Binding-site contacts:
Ligand atom C12 contacts residue PHE124 of chain 1.A at 3.7 Å (hydrophobic).
Ligand atom N1 contacts residue GLY246 of chain 1.A at 3.1 Å (h-bond).
Ligand atom O18 contacts residue TRP131 of chain 1.A at 3.6 Å.
Ligand atom O18 contacts residue ILE126 of chain 1.A at 3.6 Å.
Ligand atom C35 contacts residue GLN89 of chain 1.A at 3.6 Å.
Ligand atom C75 contacts residue VAL85 of chain 1.A at 3.5 Å (hydrophobic).
Ligand atom C45 contacts residue ARG251 of chain 1.A at 3.5 Å.
Ligand atom C67 contacts residue PRO86 of chain 1.A at 3.5 Å (hydrophobic).
Ligand atom C71 contacts residue THR88 of chain 1.A at 3.4 Å.
Ligand atom C28 contacts residue GLN89 of chain 1.A at 3.6 Å.
Ligand atom N58 contacts residue ASP244 of chain 1.A at 2.7 Å (salt-bridge).
Ligand atom O53 contacts residue TYR87 of chain 1.A at 3.4 Å.
Ligand atom C39 contacts residue GLN89 of chain 1.A at 3.6 Å.
Ligand atom C36 contacts residue GLN89 of chain 1.A at 3.6 Å.
Ligand atom C19 contacts residue GLY246 of chain 1.A at 3.6 Å.
Ligand atom C64 contacts residue GLY50 of chain 1.A at 3.2 Å.
Ligand atom O50 contacts residue TYR87 of chain 1.A at 3.4 Å.
Ligand atom O50 contacts residue GLN89 of chain 1.A at 3.0 Å (h-bond).
Ligand atom O53 contacts residue GLY50 of chain 1.A at 3.6 Å.
Ligand atom O53 contacts residue ASP48 of chain 1.A at 2.6 Å (salt-bridge).
Ligand atom C5 contacts residue ASP48 of chain 1.A at 3.5 Å.
Ligand atom O50 contacts residue THR88 of chain 1.A at 3.2 Å (h-bond).
Ligand atom C22 contacts residue GLY29 of chain 1.A at 3.6 Å.
Ligand atom C33 contacts residue GLY246 of chain 1.A at 3.5 Å.
Ligand atom C25 contacts residue GLY246 of chain 1.A at 3.5 Å.
Ligand atom C25 contacts residue THR248 of chain 1.A at 3.5 Å.
Ligand atom C14 contacts residue GLN89 of chain 1.A at 3.4 Å.
Ligand atom C9 contacts residue LEU46 of chain 1.A at 3.5 Å (hydrophobic).
Ligand atom N58 contacts residue GLY50 of chain 1.A at 3.1 Å (h-bond).
Ligand atom C9 contacts residue GLY246 of chain 1.A at 3.2 Å.
Ligand atom C16 contacts residue GLN89 of chain 1.A at 3.6 Å.
Ligand atom C69 contacts residue THR88 of chain 1.A at 3.6 Å.
Ligand atom C14 contacts residue PHE124 of chain 1.A at 3.5 Å (hydrophobic).
Ligand atom O44 contacts residue ARG251 of chain 1.A at 3.6 Å.
Ligand atom C60 contacts residue GLY50 of chain 1.A at 3.5 Å.
Ligand atom C51 contacts residue ASP244 of chain 1.A at 3.7 Å.
Ligand atom C51 contacts residue ASP48 of chain 1.A at 3.6 Å.
Ligand atom C60 contacts residue ASP244 of chain 1.A at 3.4 Å.
Ligand atom C55 contacts residue ASP244 of chain 1.A at 3.2 Å.
Ligand atom C22 contacts residue GLN28 of chain 1.A at 3.5 Å.

Sequence of chain 1.A:
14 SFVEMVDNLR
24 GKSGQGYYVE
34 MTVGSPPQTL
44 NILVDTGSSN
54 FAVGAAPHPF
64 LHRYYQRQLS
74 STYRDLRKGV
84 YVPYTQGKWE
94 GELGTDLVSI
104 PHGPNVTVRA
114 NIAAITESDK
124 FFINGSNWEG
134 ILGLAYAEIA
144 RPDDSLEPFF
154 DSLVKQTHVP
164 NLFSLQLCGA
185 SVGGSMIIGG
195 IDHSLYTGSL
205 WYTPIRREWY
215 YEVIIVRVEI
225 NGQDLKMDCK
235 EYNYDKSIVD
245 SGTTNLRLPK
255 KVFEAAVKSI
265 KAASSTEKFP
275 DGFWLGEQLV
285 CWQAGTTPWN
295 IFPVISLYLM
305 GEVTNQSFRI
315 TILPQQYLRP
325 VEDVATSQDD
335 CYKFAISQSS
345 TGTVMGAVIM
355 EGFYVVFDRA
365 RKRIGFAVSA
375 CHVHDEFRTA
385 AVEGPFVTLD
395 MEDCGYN

The small molecule below binds the protein below.
Small molecule (SMILES): COCc1cc2cc(c1)C(=O)N[C@H]([C@H](O)CNCc1cccc(C(C)C)c1)Cc1cccc(c1)OCCCCO2